This protein binds this small molecule.
Small molecule (SMILES): CCCCCCCCCCCC[N+](C)(C)CCCS(=O)(=O)O

Sequence of chain 39.A:
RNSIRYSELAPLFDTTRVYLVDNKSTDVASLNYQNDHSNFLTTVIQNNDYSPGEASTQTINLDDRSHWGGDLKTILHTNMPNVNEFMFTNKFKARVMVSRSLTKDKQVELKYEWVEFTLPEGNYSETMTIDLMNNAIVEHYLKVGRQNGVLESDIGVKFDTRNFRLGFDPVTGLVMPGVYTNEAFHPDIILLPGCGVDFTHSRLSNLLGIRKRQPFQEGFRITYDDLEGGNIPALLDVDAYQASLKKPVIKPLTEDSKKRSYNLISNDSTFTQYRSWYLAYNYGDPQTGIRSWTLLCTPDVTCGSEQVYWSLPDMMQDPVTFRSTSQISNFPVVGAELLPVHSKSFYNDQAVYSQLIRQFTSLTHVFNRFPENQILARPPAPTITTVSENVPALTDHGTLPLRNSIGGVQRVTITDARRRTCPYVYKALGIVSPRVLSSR

Binding-site contacts:
Ligand atom O2S contacts residue GLY222 of chain 39.A at 3.3 Å (h-bond).
Ligand atom O1S contacts residue TRP374 of chain 39.A at 4.3 Å.
Ligand atom O1S contacts residue LYS215 of chain 39.A at 2.7 Å (salt-bridge).
Ligand atom S1 contacts residue ARG224 of chain 39.A at 4.3 Å.
Ligand atom C6 contacts residue C151 of chain 39.D at 4.2 Å.
Ligand atom C7 contacts residue C151 of chain 39.D at 3.4 Å.
Ligand atom S1 contacts residue TRP374 of chain 39.A at 4.0 Å.
Ligand atom C12 contacts residue C151 of chain 39.D at 3.4 Å.
Ligand atom O3S contacts residue ARG224 of chain 39.A at 2.9 Å (salt-bridge).
Ligand atom O2S contacts residue ARG224 of chain 39.A at 4.5 Å.
Ligand atom C16 contacts residue ASP229 of chain 39.A at 4.3 Å.
Ligand atom C11 contacts residue C151 of chain 39.D at 3.5 Å.
Ligand atom C10 contacts residue C151 of chain 39.D at 3.4 Å.
Ligand atom S1 contacts residue GLY222 of chain 39.A at 3.0 Å (h-bond).
Ligand atom O3S contacts residue PHE223 of chain 39.A at 3.9 Å.
Ligand atom S1 contacts residue LYS215 of chain 39.A at 4.1 Å.
Ligand atom C13 contacts residue C151 of chain 39.D at 4.5 Å.
Ligand atom O3S contacts residue TRP374 of chain 39.A at 3.3 Å.
Ligand atom O1S contacts residue GLY222 of chain 39.A at 2.3 Å (h-bond).
Ligand atom C3 contacts residue TRP374 of chain 39.A at 4.3 Å (hydrophobic).
Ligand atom C1 contacts residue TRP374 of chain 39.A at 3.6 Å (hydrophobic).
Ligand atom C2 contacts residue TRP374 of chain 39.A at 4.1 Å (hydrophobic).
Ligand atom C9 contacts residue C151 of chain 39.D at 3.4 Å.
Ligand atom O1S contacts residue PHE223 of chain 39.A at 4.5 Å.
Ligand atom C8 contacts residue C151 of chain 39.D at 3.7 Å.
Ligand atom O3S contacts residue GLY222 of chain 39.A at 2.9 Å (h-bond).
Ligand atom C5 contacts residue C151 of chain 39.D at 4.0 Å.